The small molecule below binds the protein below.
Small molecule (SMILES): CC(C)CCC[C@@H](C)[C@H]1CC[C@H]2[C@@H]3CC=C4C[C@@H](OC(=O)CCC(=O)O)CC[C@]4(C)[C@H]3CC[C@]12C

Sequence of chain 1.B:
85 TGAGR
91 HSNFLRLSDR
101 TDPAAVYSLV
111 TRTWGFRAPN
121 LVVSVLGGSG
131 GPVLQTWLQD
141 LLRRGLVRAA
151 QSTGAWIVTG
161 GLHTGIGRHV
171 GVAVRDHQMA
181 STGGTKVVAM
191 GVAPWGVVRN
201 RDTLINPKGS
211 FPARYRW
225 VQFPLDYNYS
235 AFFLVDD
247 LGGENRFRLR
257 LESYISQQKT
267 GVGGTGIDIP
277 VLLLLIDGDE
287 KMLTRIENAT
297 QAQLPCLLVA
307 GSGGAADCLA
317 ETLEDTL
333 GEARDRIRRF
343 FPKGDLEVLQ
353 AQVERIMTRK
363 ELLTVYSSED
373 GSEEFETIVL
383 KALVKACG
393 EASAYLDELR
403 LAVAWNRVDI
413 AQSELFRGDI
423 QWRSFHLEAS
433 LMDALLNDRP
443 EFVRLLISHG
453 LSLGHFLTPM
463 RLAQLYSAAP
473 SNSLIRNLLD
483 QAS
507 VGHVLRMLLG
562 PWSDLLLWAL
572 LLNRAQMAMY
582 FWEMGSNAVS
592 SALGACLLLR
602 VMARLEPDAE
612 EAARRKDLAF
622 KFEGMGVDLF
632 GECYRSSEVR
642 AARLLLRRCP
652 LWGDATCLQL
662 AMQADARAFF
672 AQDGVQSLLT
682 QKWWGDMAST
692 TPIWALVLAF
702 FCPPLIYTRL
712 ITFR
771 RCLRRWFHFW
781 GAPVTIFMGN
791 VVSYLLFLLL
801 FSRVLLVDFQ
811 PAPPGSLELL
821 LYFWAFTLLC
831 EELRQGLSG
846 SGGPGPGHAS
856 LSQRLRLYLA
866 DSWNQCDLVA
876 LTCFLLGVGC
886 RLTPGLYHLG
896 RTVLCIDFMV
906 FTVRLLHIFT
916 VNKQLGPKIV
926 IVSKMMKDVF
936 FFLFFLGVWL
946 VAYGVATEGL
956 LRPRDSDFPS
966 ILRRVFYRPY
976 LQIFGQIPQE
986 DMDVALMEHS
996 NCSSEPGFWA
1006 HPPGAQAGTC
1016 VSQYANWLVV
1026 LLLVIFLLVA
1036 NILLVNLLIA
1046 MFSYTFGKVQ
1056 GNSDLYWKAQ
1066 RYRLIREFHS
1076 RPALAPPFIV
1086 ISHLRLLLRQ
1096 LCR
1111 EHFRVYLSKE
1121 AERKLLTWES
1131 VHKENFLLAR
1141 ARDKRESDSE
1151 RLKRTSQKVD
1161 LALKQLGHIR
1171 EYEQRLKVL

Sequence of chain 1.A:
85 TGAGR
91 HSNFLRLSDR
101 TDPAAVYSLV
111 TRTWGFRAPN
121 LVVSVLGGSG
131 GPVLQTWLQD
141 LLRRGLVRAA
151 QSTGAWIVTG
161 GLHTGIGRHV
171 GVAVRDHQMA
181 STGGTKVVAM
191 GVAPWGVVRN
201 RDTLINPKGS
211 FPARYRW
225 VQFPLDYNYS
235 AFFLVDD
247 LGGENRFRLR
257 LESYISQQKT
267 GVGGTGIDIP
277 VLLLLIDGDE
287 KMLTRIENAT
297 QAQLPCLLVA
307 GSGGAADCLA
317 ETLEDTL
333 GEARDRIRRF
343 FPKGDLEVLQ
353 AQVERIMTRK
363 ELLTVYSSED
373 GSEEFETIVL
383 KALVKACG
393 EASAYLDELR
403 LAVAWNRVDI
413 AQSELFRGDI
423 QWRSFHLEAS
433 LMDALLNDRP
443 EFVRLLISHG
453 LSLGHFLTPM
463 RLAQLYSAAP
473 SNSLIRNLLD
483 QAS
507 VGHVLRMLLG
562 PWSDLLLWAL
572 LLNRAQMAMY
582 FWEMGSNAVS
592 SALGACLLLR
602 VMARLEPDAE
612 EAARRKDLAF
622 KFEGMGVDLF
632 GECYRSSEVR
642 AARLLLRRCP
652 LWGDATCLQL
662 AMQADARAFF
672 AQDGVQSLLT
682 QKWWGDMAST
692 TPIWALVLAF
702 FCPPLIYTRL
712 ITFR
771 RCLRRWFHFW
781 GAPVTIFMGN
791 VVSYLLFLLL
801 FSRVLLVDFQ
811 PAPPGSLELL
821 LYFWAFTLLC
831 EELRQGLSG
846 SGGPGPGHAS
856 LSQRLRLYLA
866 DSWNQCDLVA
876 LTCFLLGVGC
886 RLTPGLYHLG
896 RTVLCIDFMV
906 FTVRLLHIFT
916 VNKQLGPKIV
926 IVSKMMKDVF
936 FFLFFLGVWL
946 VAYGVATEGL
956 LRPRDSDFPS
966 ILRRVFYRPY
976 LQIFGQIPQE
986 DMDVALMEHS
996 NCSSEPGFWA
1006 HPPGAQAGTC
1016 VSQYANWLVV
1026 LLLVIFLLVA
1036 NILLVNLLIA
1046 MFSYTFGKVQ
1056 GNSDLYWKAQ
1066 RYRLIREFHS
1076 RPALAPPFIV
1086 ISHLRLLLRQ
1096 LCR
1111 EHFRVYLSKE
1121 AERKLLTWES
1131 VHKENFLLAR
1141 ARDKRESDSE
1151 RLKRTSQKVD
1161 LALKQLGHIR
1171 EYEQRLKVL

Binding-site contacts:
Ligand atom OAG contacts residue PRO964 of chain 1.B at 3.5 Å.
Ligand atom CAB contacts residue LEU938 of chain 1.B at 3.8 Å (hydrophobic).
Ligand atom CAU contacts residue TYR972 of chain 1.B at 4.2 Å (hydrophobic).
Ligand atom CAY contacts residue PRO964 of chain 1.B at 4.2 Å (hydrophobic).
Ligand atom CAI contacts residue PRO964 of chain 1.B at 3.9 Å (hydrophobic).
Ligand atom CAD contacts residue ARG968 of chain 1.B at 4.0 Å.
Ligand atom CAZ contacts residue PRO964 of chain 1.B at 3.9 Å (hydrophobic).
Ligand atom CBA contacts residue Y011 of chain 1.L at 3.9 Å.
Ligand atom CAA contacts residue LEU938 of chain 1.B at 4.0 Å (hydrophobic).
Ligand atom OAF contacts residue PRO964 of chain 1.B at 3.7 Å.
Ligand atom CAO contacts residue PHE971 of chain 1.B at 4.3 Å (hydrophobic).
Ligand atom CAB contacts residue TYR975 of chain 1.B at 3.6 Å (hydrophobic).
Ligand atom CAR contacts residue TRP1022 of chain 1.A at 4.2 Å (hydrophobic).
Ligand atom CAA contacts residue LEU941 of chain 1.B at 3.8 Å (hydrophobic).
Ligand atom CAD contacts residue TYR972 of chain 1.B at 4.1 Å (hydrophobic).
Ligand atom CAE contacts residue PHE971 of chain 1.B at 3.6 Å (hydrophobic).
Ligand atom CAA contacts residue LEU945 of chain 1.B at 3.9 Å (hydrophobic).
Ligand atom CAN contacts residue LEU945 of chain 1.B at 4.2 Å (hydrophobic).
Ligand atom CAN contacts residue Y011 of chain 1.L at 4.0 Å.
Ligand atom CAT contacts residue VAL1025 of chain 1.A at 4.0 Å (hydrophobic).
Ligand atom CAT contacts residue TRP1022 of chain 1.A at 3.8 Å (hydrophobic).
Ligand atom CAR contacts residue ARG968 of chain 1.B at 3.7 Å.
Ligand atom CAV contacts residue PRO964 of chain 1.B at 3.3 Å (hydrophobic).
Ligand atom CAS contacts residue TRP1022 of chain 1.A at 4.2 Å (hydrophobic).
Ligand atom CAE contacts residue TYR972 of chain 1.B at 3.6 Å (hydrophobic).
Ligand atom CAE contacts residue LEU967 of chain 1.B at 3.7 Å (hydrophobic).
Ligand atom CBC contacts residue ARG968 of chain 1.B at 4.0 Å.
Ligand atom CAV contacts residue ARG968 of chain 1.B at 4.2 Å.
Ligand atom CBA contacts residue LEU938 of chain 1.B at 4.0 Å (hydrophobic).
Ligand atom CAC contacts residue VAL1029 of chain 1.A at 3.7 Å (hydrophobic).
Ligand atom CAS contacts residue VAL1025 of chain 1.A at 3.6 Å (hydrophobic).
Ligand atom CAJ contacts residue LEU945 of chain 1.B at 3.9 Å (hydrophobic).
Ligand atom CAA contacts residue GLY942 of chain 1.B at 3.7 Å.
Ligand atom OAH contacts residue TRP1022 of chain 1.A at 3.8 Å.
Ligand atom CAB contacts residue Y011 of chain 1.L at 3.7 Å.
Ligand atom CAU contacts residue VAL1025 of chain 1.A at 4.3 Å (hydrophobic).
Ligand atom OAW contacts residue ARG968 of chain 1.B at 3.4 Å (salt-bridge).
Ligand atom CAD contacts residue VAL1025 of chain 1.A at 3.8 Å (hydrophobic).
Ligand atom CAS contacts residue LEU1026 of chain 1.A at 4.1 Å (hydrophobic).
Ligand atom CBB contacts residue PHE971 of chain 1.B at 3.8 Å (hydrophobic).